Sequence of chain 1.MA:
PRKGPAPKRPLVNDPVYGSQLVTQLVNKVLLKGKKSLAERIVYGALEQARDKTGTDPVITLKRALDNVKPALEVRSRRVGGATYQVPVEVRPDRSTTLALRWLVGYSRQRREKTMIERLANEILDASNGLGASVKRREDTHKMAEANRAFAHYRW

Binding-site contacts:
Ligand atom C5 contacts residue ARG79 of chain 1.MA at 3.2 Å.
Ligand atom N6 contacts residue ARG79 of chain 1.MA at 3.9 Å.
Ligand atom P contacts residue GLY82 of chain 1.MA at 3.9 Å.
Ligand atom C8 contacts residue GLY81 of chain 1.MA at 4.4 Å.
Ligand atom C8 contacts residue GLY82 of chain 1.MA at 3.5 Å.
Ligand atom O5' contacts residue GLY82 of chain 1.MA at 3.8 Å.
Ligand atom N7 contacts residue ARG79 of chain 1.MA at 2.6 Å (salt-bridge).
Ligand atom N9 contacts residue ARG79 of chain 1.MA at 4.0 Å.
Ligand atom N7 contacts residue GLY82 of chain 1.MA at 4.1 Å.
Ligand atom C6 contacts residue ARG79 of chain 1.MA at 3.8 Å.
Ligand atom O4' contacts residue GLY82 of chain 1.MA at 3.6 Å.
Ligand atom OP1 contacts residue GLY82 of chain 1.MA at 4.4 Å.
Ligand atom OP1 contacts residue GLY81 of chain 1.MA at 4.3 Å.
Ligand atom N9 contacts residue GLY82 of chain 1.MA at 4.1 Å.
Ligand atom C8 contacts residue ARG79 of chain 1.MA at 3.2 Å.
Ligand atom C4 contacts residue ARG79 of chain 1.MA at 4.0 Å.
Ligand atom O5' contacts residue GLY81 of chain 1.MA at 4.5 Å.
Ligand atom N7 contacts residue GLY81 of chain 1.MA at 4.3 Å.
Ligand atom P contacts residue GLY81 of chain 1.MA at 4.2 Å.
Ligand atom C1' contacts residue GLY82 of chain 1.MA at 4.3 Å.

This protein binds this small molecule.
Small molecule (SMILES): Nc1ccn([C@@H]2O[C@H](CO[P](=O)(O)O[C@H]3[C@@H](O)[C@H](n4cnc5c(N)ncnc54)O[C@@H]3CO[P](=O)(O)O[C@H]3[C@@H](O)[C@H](n4cnc5c(N)ncnc54)O[C@@H]3COP(=O)=O)[C@@H](O[P](=O)(O)OC[C@H]3O[C@@H](n4cnc5c(N)ncnc54)[C@H](O)[C@@H]3O[P](=O)(O)OC[C@H]3O[C@@H](n4ccc(=O)[nH]c4=O)[C@H](O)[C@@H]3O[P](=O)(O)OC[C@H]3O[C@@H](n4cnc5c(=O)nc(N)[nH]c54)[C@H](O)[C@@H]3O)[C@H]2O)c(=O)n1